Sequence of chain 1.A:
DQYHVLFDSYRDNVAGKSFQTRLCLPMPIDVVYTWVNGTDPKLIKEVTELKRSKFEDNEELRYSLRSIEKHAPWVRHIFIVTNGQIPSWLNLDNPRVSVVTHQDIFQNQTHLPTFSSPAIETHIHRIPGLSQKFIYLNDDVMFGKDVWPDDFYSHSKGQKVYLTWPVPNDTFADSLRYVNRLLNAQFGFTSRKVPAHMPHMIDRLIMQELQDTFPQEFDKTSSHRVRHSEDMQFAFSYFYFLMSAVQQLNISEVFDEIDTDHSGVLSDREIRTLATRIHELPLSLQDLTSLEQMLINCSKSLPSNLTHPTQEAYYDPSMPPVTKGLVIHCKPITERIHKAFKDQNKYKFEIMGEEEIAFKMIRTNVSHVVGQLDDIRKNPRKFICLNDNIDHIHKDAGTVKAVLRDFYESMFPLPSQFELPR

Binding-site contacts:
Ligand atom C4 contacts residue ASN343 of chain 1.A at 4.2 Å.
Ligand atom C2 contacts residue ASN343 of chain 1.A at 2.4 Å.
Ligand atom C3 contacts residue ASN343 of chain 1.A at 3.8 Å.
Ligand atom O5 contacts residue ASN343 of chain 1.A at 2.4 Å (h-bond).
Ligand atom C1 contacts residue ASN343 of chain 1.A at 1.4 Å.
Ligand atom O7 contacts residue GLN339 of chain 1.A at 4.3 Å.
Ligand atom C8 contacts residue GLN339 of chain 1.A at 3.6 Å.
Ligand atom O7 contacts residue ASN343 of chain 1.A at 2.8 Å (h-bond).
Ligand atom C7 contacts residue GLN339 of chain 1.A at 4.2 Å.
Ligand atom N2 contacts residue ASN343 of chain 1.A at 2.9 Å (h-bond).
Ligand atom C8 contacts residue ASN343 of chain 1.A at 4.3 Å.
Ligand atom C5 contacts residue ASN343 of chain 1.A at 3.7 Å.
Ligand atom C8 contacts residue MET340 of chain 1.A at 3.5 Å (hydrophobic).
Ligand atom O7 contacts residue MET340 of chain 1.A at 4.0 Å.
Ligand atom C7 contacts residue MET340 of chain 1.A at 4.2 Å (hydrophobic).
Ligand atom N2 contacts residue GLN339 of chain 1.A at 4.2 Å.
Ligand atom C8 contacts residue SER336 of chain 1.A at 3.3 Å.
Ligand atom C7 contacts residue ASN343 of chain 1.A at 3.1 Å.

This small molecule binds to this protein.
Small molecule (SMILES): CC(=O)N[C@@H]1[C@@H](O)[C@H](O)[C@@H](CO)O[C@H]1O